Binding-site contacts:
Ligand atom C14 contacts residue LEU104 of chain 1.E at 3.7 Å (hydrophobic).
Ligand atom F02 contacts residue PHE94 of chain 1.E at 2.3 Å.
Ligand atom F01 contacts residue ALA93 of chain 1.E at 3.8 Å.
Ligand atom F03 contacts residue VAL220 of chain 1.E at 3.5 Å.
Ligand atom C13 contacts residue VAL196 of chain 1.E at 3.8 Å (hydrophobic).
Ligand atom C18 contacts residue GLY107 of chain 1.E at 3.4 Å.
Ligand atom C20 contacts residue LEU104 of chain 1.E at 4.0 Å (hydrophobic).
Ligand atom C19 contacts residue ILE97 of chain 1.E at 3.8 Å (hydrophobic).
Ligand atom O08 contacts residue THR106 of chain 1.E at 2.5 Å.
Ligand atom C15 contacts residue PHE94 of chain 1.E at 3.5 Å (hydrophobic).
Ligand atom O06 contacts residue PHE94 of chain 1.E at 2.8 Å.
Ligand atom C11 contacts residue THR106 of chain 1.E at 3.6 Å.
Ligand atom O09 contacts residue ILE97 of chain 1.E at 3.7 Å.
Ligand atom O08 contacts residue VAL196 of chain 1.E at 3.8 Å.
Ligand atom C17 contacts residue ILE97 of chain 1.E at 3.7 Å (hydrophobic).
Ligand atom F04 contacts residue HIS230 of chain 1.E at 3.6 Å.
Ligand atom C13 contacts residue THR106 of chain 1.E at 3.4 Å.
Ligand atom C21 contacts residue TYR31 of chain 1.E at 3.9 Å (hydrophobic).
Ligand atom F02 contacts residue VAL220 of chain 1.E at 3.6 Å.
Ligand atom C21 contacts residue SER102 of chain 1.E at 2.8 Å.
Ligand atom F01 contacts residue PHE94 of chain 1.E at 2.8 Å.
Ligand atom F04 contacts residue VAL196 of chain 1.E at 3.6 Å.
Ligand atom C10 contacts residue PHE94 of chain 1.E at 3.4 Å (hydrophobic).
Ligand atom C11 contacts residue LEU104 of chain 1.E at 4.0 Å (hydrophobic).
Ligand atom C12 contacts residue PHE94 of chain 1.E at 2.9 Å (hydrophobic).
Ligand atom O07 contacts residue LEU104 of chain 1.E at 3.4 Å.
Ligand atom O08 contacts residue GLY107 of chain 1.E at 3.2 Å (h-bond).
Ligand atom C11 contacts residue VAL196 of chain 1.E at 3.4 Å (hydrophobic).
Ligand atom F05 contacts residue HIS230 of chain 1.E at 3.9 Å.
Ligand atom C21 contacts residue ASP103 of chain 1.E at 3.7 Å.
Ligand atom C17 contacts residue PHE94 of chain 1.E at 3.8 Å (hydrophobic).
Ligand atom O07 contacts residue ILE97 of chain 1.E at 3.5 Å.
Ligand atom O09 contacts residue SER102 of chain 1.E at 4.0 Å.
Ligand atom C18 contacts residue LEU104 of chain 1.E at 3.7 Å (hydrophobic).
Ligand atom O09 contacts residue ILE98 of chain 1.E at 3.5 Å.
Ligand atom C21 contacts residue ILE97 of chain 1.E at 3.3 Å (hydrophobic).
Ligand atom C13 contacts residue LEU104 of chain 1.E at 3.6 Å (hydrophobic).
Ligand atom C13 contacts residue GLY107 of chain 1.E at 4.0 Å.
Ligand atom C11 contacts residue PHE94 of chain 1.E at 4.1 Å (hydrophobic).
Ligand atom O08 contacts residue LEU104 of chain 1.E at 3.1 Å.

The protein below binds the small molecule below.
Small molecule (SMILES): COc1ccc2c(c1)O[C@@](O)(C(F)(F)C(F)(F)F)CC2=O

Sequence of chain 1.E:
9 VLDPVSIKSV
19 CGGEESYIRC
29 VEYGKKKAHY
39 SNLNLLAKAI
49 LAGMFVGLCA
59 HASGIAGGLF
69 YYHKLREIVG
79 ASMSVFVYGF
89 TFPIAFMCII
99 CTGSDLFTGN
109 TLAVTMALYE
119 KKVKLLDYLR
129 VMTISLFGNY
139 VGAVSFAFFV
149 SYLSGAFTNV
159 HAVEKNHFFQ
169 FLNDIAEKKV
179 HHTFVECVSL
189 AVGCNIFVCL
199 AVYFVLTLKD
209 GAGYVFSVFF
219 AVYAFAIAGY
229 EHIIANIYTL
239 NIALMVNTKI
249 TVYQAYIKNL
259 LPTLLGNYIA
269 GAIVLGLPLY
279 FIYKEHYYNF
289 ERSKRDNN